This protein binds this small molecule.
Small molecule (SMILES): CC(=O)N[C@H]1[C@H](O[C@H]2[C@H](O)[C@@H](NC(C)=O)CO[C@@H]2CO)O[C@H](CO)[C@@H](O)[C@@H]1O

Sequence of chain 1.C:
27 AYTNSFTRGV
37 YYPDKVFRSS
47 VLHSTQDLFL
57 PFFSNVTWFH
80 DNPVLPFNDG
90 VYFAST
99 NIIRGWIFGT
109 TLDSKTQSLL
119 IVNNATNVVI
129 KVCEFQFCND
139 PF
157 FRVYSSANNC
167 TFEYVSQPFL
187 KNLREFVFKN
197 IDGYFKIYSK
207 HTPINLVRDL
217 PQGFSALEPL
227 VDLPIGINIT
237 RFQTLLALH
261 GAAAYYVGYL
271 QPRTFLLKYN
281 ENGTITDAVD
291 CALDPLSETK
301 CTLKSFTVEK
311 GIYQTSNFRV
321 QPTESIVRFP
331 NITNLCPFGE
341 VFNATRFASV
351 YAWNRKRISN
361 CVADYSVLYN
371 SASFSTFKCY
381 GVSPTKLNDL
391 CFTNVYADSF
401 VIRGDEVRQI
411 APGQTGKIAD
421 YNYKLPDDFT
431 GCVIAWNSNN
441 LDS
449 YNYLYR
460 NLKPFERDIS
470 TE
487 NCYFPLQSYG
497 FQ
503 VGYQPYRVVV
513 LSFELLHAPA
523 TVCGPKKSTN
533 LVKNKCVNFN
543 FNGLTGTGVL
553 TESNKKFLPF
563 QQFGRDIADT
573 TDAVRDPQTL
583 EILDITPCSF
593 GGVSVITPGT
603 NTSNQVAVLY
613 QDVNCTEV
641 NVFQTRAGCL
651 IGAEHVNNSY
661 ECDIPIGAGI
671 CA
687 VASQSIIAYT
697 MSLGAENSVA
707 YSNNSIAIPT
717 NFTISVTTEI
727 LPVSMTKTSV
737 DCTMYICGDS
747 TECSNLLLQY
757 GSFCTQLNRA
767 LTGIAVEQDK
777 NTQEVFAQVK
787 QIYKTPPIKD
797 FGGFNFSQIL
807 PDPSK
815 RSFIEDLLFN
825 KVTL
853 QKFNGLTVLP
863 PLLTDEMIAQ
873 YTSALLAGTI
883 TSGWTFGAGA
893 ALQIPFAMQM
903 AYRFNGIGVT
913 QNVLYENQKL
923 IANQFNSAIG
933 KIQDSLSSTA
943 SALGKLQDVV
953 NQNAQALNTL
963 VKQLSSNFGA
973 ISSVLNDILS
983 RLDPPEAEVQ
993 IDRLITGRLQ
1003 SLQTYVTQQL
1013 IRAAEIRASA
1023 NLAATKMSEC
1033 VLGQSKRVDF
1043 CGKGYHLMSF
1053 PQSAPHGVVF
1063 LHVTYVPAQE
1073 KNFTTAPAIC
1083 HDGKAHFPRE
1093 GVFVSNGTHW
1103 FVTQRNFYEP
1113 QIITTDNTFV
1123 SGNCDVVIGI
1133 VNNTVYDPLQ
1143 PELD

Binding-site contacts:
Ligand atom C1 contacts residue ASN1134 of chain 1.C at 1.4 Å.
Ligand atom C8 contacts residue ASN1134 of chain 1.C at 4.4 Å.
Ligand atom O5 contacts residue ASN1134 of chain 1.C at 2.3 Å (h-bond).
Ligand atom C5 contacts residue ASN1134 of chain 1.C at 3.6 Å.
Ligand atom O7 contacts residue ASN1134 of chain 1.C at 3.7 Å.
Ligand atom C4 contacts residue ASN1134 of chain 1.C at 4.2 Å.
Ligand atom C2 contacts residue ASN1134 of chain 1.C at 2.5 Å.
Ligand atom C3 contacts residue ASN1134 of chain 1.C at 3.8 Å.
Ligand atom C8 contacts residue ILE1132 of chain 1.C at 4.5 Å (hydrophobic).
Ligand atom C7 contacts residue ASN1134 of chain 1.C at 3.5 Å.
Ligand atom N2 contacts residue ASN1134 of chain 1.C at 2.9 Å (h-bond).